A protein and the small-molecule ligand that binds it are described below.
Small molecule (SMILES): CC(=O)Nc1nc2cc(O)ccc2s1

Binding-site contacts:
Ligand atom CAL contacts residue VAL51 of chain 1.B at 4.3 Å (hydrophobic).
Ligand atom NAH contacts residue VAL51 of chain 1.B at 4.2 Å.
Ligand atom CAF contacts residue VAL51 of chain 1.B at 4.4 Å (hydrophobic).
Ligand atom CAM contacts residue LEU172 of chain 1.B at 4.3 Å (hydrophobic).
Ligand atom OAB contacts residue ASP185 of chain 1.B at 3.7 Å.
Ligand atom OAB contacts residue GLU81 of chain 1.B at 4.4 Å.
Ligand atom CAE contacts residue ALA64 of chain 1.B at 4.3 Å (hydrophobic).
Ligand atom CAE contacts residue PHE116 of chain 1.B at 3.9 Å (hydrophobic).
Ligand atom CAD contacts residue ALA64 of chain 1.B at 3.6 Å (hydrophobic).
Ligand atom CAJ contacts residue PHE48 of chain 1.B at 4.4 Å (hydrophobic).
Ligand atom CAA contacts residue LYS66 of chain 1.B at 3.9 Å.
Ligand atom CAK contacts residue GLU117 of chain 1.B at 4.5 Å.
Ligand atom OAC contacts residue GLU117 of chain 1.B at 4.4 Å.
Ligand atom OAC contacts residue LEU119 of chain 1.B at 3.1 Å (h-bond).
Ligand atom CAD contacts residue GLU117 of chain 1.B at 3.6 Å.
Ligand atom CAD contacts residue PHE116 of chain 1.B at 4.2 Å (hydrophobic).
Ligand atom CAA contacts residue ASP185 of chain 1.B at 3.5 Å.
Ligand atom CAD contacts residue VAL100 of chain 1.B at 4.5 Å (hydrophobic).
Ligand atom CAM contacts residue VAL51 of chain 1.B at 4.3 Å (hydrophobic).
Ligand atom CAK contacts residue LEU172 of chain 1.B at 3.9 Å (hydrophobic).
Ligand atom CAE contacts residue VAL184 of chain 1.B at 4.3 Å (hydrophobic).
Ligand atom SAI contacts residue VAL184 of chain 1.B at 4.1 Å.
Ligand atom OAC contacts residue LEU172 of chain 1.B at 4.0 Å.
Ligand atom OAC contacts residue ALA64 of chain 1.B at 3.9 Å.
Ligand atom CAK contacts residue LEU119 of chain 1.B at 4.1 Å (hydrophobic).
Ligand atom NAG contacts residue VAL51 of chain 1.B at 4.2 Å.
Ligand atom CAD contacts residue LEU119 of chain 1.B at 4.2 Å (hydrophobic).
Ligand atom CAK contacts residue ALA64 of chain 1.B at 3.8 Å (hydrophobic).
Ligand atom OAB contacts residue LYS66 of chain 1.B at 3.1 Å (salt-bridge).
Ligand atom OAC contacts residue MET118 of chain 1.B at 3.9 Å.
Ligand atom CAL contacts residue VAL184 of chain 1.B at 4.5 Å (hydrophobic).
Ligand atom CAJ contacts residue ASP185 of chain 1.B at 3.9 Å.
Ligand atom CAE contacts residue GLU117 of chain 1.B at 4.4 Å.
Ligand atom CAF contacts residue LEU172 of chain 1.B at 3.7 Å (hydrophobic).
Ligand atom CAJ contacts residue LYS66 of chain 1.B at 3.9 Å.
Ligand atom CAA contacts residue PHE48 of chain 1.B at 3.5 Å (hydrophobic).
Ligand atom CAN contacts residue VAL184 of chain 1.B at 4.2 Å (hydrophobic).
Ligand atom CAE contacts residue VAL100 of chain 1.B at 4.2 Å (hydrophobic).

Sequence of chain 1.B:
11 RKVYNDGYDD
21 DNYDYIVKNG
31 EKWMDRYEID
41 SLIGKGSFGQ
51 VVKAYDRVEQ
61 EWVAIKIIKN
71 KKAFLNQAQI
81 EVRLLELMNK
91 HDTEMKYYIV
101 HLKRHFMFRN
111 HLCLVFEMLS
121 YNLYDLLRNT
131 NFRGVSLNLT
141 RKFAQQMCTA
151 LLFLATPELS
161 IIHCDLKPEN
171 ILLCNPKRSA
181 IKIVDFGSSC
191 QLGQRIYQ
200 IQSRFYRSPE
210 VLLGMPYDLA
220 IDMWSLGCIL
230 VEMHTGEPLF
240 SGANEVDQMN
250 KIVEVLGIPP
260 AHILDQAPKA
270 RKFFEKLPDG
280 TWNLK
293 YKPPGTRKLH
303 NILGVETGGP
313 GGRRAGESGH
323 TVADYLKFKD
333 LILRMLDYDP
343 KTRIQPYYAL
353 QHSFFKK